This small molecule binds to this protein.
Small molecule (SMILES): CC(=O)N[C@@H]1[C@@H](O)[C@H](O)[C@@H](CO)O[C@H]1O

Sequence of chain 1.C:
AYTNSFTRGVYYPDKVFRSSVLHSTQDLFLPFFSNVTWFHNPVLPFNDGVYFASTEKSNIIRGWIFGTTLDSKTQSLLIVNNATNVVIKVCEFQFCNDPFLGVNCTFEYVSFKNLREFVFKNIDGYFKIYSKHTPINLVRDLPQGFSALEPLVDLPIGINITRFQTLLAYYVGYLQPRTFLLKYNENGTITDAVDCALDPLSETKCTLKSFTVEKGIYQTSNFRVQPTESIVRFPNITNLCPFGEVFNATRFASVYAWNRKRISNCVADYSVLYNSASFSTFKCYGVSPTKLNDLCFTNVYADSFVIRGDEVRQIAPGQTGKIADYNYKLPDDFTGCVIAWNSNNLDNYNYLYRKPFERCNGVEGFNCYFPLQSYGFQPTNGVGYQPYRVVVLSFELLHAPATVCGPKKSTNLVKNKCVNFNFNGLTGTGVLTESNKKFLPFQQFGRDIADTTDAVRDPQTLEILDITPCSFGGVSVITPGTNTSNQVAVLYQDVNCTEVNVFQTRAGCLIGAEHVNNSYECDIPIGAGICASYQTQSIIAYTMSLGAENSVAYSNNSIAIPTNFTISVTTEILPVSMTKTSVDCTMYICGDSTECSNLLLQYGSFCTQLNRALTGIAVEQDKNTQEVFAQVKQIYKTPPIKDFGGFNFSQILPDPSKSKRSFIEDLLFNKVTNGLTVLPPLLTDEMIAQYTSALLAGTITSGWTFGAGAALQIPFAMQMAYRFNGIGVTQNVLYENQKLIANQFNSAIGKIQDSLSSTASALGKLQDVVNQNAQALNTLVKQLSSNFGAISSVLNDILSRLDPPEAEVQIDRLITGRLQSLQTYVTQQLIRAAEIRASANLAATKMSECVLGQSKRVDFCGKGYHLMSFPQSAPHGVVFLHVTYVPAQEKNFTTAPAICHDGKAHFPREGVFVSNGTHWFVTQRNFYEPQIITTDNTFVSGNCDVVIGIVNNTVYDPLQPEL

Binding-site contacts:
Ligand atom C8 contacts residue ILE1149 of chain 1.C at 3.9 Å (hydrophobic).
Ligand atom C5 contacts residue ASN728 of chain 1.C at 3.8 Å.
Ligand atom C2 contacts residue ASN728 of chain 1.C at 2.5 Å.
Ligand atom C4 contacts residue ASN728 of chain 1.C at 4.3 Å.
Ligand atom C1 contacts residue ASN728 of chain 1.C at 1.5 Å.
Ligand atom O5 contacts residue ASN728 of chain 1.C at 2.4 Å (h-bond).
Ligand atom C7 contacts residue ASN728 of chain 1.C at 3.1 Å.
Ligand atom C8 contacts residue GLY1150 of chain 1.C at 3.3 Å.
Ligand atom O7 contacts residue ASN728 of chain 1.C at 3.0 Å (h-bond).
Ligand atom N2 contacts residue ASN728 of chain 1.C at 2.9 Å (h-bond).
Ligand atom C8 contacts residue ASN728 of chain 1.C at 4.3 Å.
Ligand atom C3 contacts residue ASN728 of chain 1.C at 3.8 Å.